This small molecule binds to this protein.
Small molecule (SMILES): NCCc1c[nH]c2ccc(O)cc12

Binding-site contacts:
Ligand atom CA contacts residue ASN288 of chain 1.A at 3.9 Å.
Ligand atom CE3 contacts residue GLU295 of chain 1.A at 4.3 Å.
Ligand atom CA contacts residue TYR324 of chain 1.A at 3.7 Å (hydrophobic).
Ligand atom CB contacts residue ILE291 of chain 1.A at 4.5 Å (hydrophobic).
Ligand atom CA contacts residue LEU211 of chain 1.A at 4.3 Å (hydrophobic).
Ligand atom NE1 contacts residue ILE291 of chain 1.A at 4.0 Å.
Ligand atom NE1 contacts residue ALA320 of chain 1.A at 4.1 Å.
Ligand atom CD1 contacts residue ILE291 of chain 1.A at 4.3 Å (hydrophobic).
Ligand atom CA contacts residue ASP382 of chain 1.A at 4.2 Å.
Ligand atom CG contacts residue ILE291 of chain 1.A at 4.5 Å (hydrophobic).
Ligand atom CA contacts residue ILE378 of chain 1.A at 4.5 Å (hydrophobic).
Ligand atom NZ contacts residue PHE412 of chain 1.A at 3.5 Å.
Ligand atom CH2 contacts residue GLU295 of chain 1.A at 4.3 Å.
Ligand atom CH2 contacts residue SER321 of chain 1.A at 3.9 Å.
Ligand atom NZ contacts residue ASN288 of chain 1.A at 2.8 Å (h-bond).
Ligand atom CH2 contacts residue PHE317 of chain 1.A at 3.7 Å (hydrophobic).
Ligand atom CZ2 contacts residue SER321 of chain 1.A at 3.5 Å.
Ligand atom OH contacts residue VAL215 of chain 1.A at 4.2 Å.
Ligand atom CD1 contacts residue ILE378 of chain 1.A at 4.4 Å (hydrophobic).
Ligand atom NE1 contacts residue TYR324 of chain 1.A at 3.7 Å.
Ligand atom NZ contacts residue TYR416 of chain 1.A at 3.6 Å (h-bond).
Ligand atom CZ2 contacts residue PHE317 of chain 1.A at 3.9 Å (hydrophobic).
Ligand atom CA contacts residue TYR416 of chain 1.A at 4.4 Å (hydrophobic).
Ligand atom OH contacts residue GLU295 of chain 1.A at 2.9 Å (salt-bridge).
Ligand atom CH2 contacts residue VAL215 of chain 1.A at 3.9 Å (hydrophobic).
Ligand atom CD2 contacts residue ILE291 of chain 1.A at 4.2 Å (hydrophobic).
Ligand atom CB contacts residue TYR416 of chain 1.A at 4.1 Å (hydrophobic).
Ligand atom NZ contacts residue TYR324 of chain 1.A at 4.0 Å.
Ligand atom CB contacts residue ASN288 of chain 1.A at 4.1 Å.
Ligand atom NZ contacts residue ASP382 of chain 1.A at 3.5 Å (salt-bridge).
Ligand atom CE2 contacts residue ILE291 of chain 1.A at 3.9 Å (hydrophobic).
Ligand atom CZ3 contacts residue VAL215 of chain 1.A at 4.1 Å (hydrophobic).
Ligand atom CZ3 contacts residue GLU295 of chain 1.A at 3.6 Å.
Ligand atom CZ2 contacts residue ILE291 of chain 1.A at 4.4 Å (hydrophobic).
Ligand atom CD1 contacts residue TYR324 of chain 1.A at 3.6 Å (hydrophobic).

Sequence of chain 1.A:
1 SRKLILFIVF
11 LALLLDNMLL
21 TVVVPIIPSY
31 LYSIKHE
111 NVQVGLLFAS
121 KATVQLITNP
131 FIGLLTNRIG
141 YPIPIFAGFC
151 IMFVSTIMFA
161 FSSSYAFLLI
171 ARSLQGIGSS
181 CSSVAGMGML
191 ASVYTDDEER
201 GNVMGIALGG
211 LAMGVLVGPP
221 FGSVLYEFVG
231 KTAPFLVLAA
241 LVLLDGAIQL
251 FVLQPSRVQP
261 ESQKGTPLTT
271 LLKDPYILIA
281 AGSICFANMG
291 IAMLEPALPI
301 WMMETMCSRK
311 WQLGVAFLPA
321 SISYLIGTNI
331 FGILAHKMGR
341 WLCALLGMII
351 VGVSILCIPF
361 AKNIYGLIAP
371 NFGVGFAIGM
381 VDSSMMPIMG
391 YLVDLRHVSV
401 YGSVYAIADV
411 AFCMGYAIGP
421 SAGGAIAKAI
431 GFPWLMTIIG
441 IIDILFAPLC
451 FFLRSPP